Binding-site contacts:
Ligand atom C8 contacts residue ASN326 of chain 1.B at 4.5 Å.
Ligand atom C5 contacts residue ASN326 of chain 1.B at 3.7 Å.
Ligand atom O5 contacts residue ASN326 of chain 1.B at 2.4 Å (h-bond).
Ligand atom N2 contacts residue ASN326 of chain 1.B at 2.8 Å (h-bond).
Ligand atom O7 contacts residue ASN326 of chain 1.B at 3.5 Å (h-bond).
Ligand atom C7 contacts residue ASN326 of chain 1.B at 3.4 Å.
Ligand atom C4 contacts residue ASN326 of chain 1.B at 4.2 Å.
Ligand atom C2 contacts residue ASN326 of chain 1.B at 2.4 Å.
Ligand atom C3 contacts residue ASN326 of chain 1.B at 3.8 Å.
Ligand atom C1 contacts residue ASN326 of chain 1.B at 1.4 Å.

This small molecule binds to this protein.
Small molecule (SMILES): CC(=O)N[C@@H]1[C@@H](O)[C@H](O)[C@@H](CO)O[C@H]1O

Sequence of chain 1.B:
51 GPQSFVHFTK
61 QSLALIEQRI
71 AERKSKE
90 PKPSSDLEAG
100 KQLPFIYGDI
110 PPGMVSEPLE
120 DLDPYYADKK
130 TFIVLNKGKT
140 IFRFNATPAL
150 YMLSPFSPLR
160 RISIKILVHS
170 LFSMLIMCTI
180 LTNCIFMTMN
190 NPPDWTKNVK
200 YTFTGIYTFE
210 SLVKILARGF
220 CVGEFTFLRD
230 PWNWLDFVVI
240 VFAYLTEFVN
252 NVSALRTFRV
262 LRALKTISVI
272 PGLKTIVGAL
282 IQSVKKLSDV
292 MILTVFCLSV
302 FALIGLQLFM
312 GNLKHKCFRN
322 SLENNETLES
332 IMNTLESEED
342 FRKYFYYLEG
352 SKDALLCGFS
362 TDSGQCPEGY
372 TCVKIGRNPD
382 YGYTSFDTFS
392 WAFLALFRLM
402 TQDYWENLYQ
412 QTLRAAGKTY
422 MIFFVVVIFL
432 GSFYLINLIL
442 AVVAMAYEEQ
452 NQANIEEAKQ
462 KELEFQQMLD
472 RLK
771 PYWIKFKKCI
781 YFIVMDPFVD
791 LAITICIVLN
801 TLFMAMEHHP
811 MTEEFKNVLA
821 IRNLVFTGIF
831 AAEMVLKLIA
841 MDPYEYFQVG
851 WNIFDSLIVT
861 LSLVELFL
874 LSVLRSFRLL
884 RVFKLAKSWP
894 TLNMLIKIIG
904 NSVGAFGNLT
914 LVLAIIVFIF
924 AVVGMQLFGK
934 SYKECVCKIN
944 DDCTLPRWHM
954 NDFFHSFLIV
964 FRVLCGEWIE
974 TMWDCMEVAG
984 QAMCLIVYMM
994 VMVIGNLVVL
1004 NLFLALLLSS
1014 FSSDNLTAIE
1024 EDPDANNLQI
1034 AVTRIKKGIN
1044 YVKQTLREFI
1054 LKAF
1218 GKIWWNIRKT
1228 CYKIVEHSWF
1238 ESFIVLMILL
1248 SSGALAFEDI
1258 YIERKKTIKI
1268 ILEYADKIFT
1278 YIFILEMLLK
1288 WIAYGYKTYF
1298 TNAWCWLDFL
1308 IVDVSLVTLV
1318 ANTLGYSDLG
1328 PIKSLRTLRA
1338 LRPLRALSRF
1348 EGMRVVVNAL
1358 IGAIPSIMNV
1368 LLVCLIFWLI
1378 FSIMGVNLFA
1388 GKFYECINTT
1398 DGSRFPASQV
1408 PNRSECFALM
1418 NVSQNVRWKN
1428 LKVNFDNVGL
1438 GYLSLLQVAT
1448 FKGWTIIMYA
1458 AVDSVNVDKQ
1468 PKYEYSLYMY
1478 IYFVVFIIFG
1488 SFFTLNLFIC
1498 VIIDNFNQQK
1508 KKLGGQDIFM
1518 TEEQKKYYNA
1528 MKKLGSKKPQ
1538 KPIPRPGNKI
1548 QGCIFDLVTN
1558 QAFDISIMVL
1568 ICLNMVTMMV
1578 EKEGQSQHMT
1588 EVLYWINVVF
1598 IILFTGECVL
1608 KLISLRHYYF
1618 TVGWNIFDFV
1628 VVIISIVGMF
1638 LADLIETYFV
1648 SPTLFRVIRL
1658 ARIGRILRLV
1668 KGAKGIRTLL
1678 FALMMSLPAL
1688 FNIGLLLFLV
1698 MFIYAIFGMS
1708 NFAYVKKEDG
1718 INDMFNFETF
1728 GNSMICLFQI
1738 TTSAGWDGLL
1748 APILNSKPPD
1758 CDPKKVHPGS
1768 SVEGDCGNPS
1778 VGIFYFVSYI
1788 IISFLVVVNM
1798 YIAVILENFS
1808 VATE